Binding-site contacts:
Ligand atom O2A contacts residue MG1 of chain 1.G at 2.2 Å.
Ligand atom C5 contacts residue 2DT9 of chain 1.C at 3.6 Å.
Ligand atom PA contacts residue MG1 of chain 1.G at 3.5 Å.
Ligand atom O2G contacts residue MG1 of chain 1.G at 2.2 Å.
Ligand atom O2G contacts residue ASP369 of chain 1.A at 3.5 Å (salt-bridge).
Ligand atom O2G contacts residue TYR370 of chain 1.A at 3.2 Å (h-bond).
Ligand atom O1A contacts residue LYS422 of chain 1.A at 2.7 Å (salt-bridge).
Ligand atom O3B contacts residue LYS422 of chain 1.A at 3.4 Å (salt-bridge).
Ligand atom O1B contacts residue GLN372 of chain 1.A at 3.2 Å.
Ligand atom C2' contacts residue GLU374 of chain 1.A at 3.5 Å.
Ligand atom O3G contacts residue ARG418 of chain 1.A at 2.9 Å (salt-bridge).
Ligand atom C2' contacts residue TYR426 of chain 1.A at 3.6 Å (hydrophobic).
Ligand atom O4' contacts residue 2DT9 of chain 1.C at 3.4 Å.
Ligand atom PB contacts residue MG1 of chain 1.G at 3.2 Å.
Ligand atom O2B contacts residue ILE373 of chain 1.A at 3.1 Å (h-bond).
Ligand atom O1G contacts residue ARG418 of chain 1.A at 2.8 Å (salt-bridge).
Ligand atom O4 contacts residue 2DT9 of chain 1.C at 3.6 Å.
Ligand atom O3B contacts residue MG1 of chain 1.G at 3.5 Å.
Ligand atom C5' contacts residue ASP546 of chain 1.A at 3.7 Å.
Ligand atom O5' contacts residue 2DT9 of chain 1.C at 3.1 Å.
Ligand atom O2B contacts residue TYR370 of chain 1.A at 3.2 Å (h-bond).
Ligand atom C3' contacts residue TYR426 of chain 1.A at 3.4 Å (hydrophobic).
Ligand atom O2B contacts residue GLN372 of chain 1.A at 3.3 Å (h-bond).
Ligand atom O1B contacts residue HIS398 of chain 1.A at 2.8 Å (h-bond).
Ligand atom O1B contacts residue TYR426 of chain 1.A at 2.6 Å (h-bond).
Ligand atom O3B contacts residue HIS398 of chain 1.A at 3.6 Å (h-bond).
Ligand atom C4 contacts residue 2DT9 of chain 1.C at 3.7 Å.
Ligand atom O1G contacts residue LYS422 of chain 1.A at 2.9 Å (salt-bridge).
Ligand atom C6 contacts residue 2DT9 of chain 1.C at 3.7 Å.
Ligand atom O2A contacts residue ASP546 of chain 1.A at 3.0 Å (salt-bridge).
Ligand atom O2B contacts residue ASP546 of chain 1.A at 3.2 Å (salt-bridge).
Ligand atom C5' contacts residue 2DT9 of chain 1.C at 3.4 Å.
Ligand atom C4' contacts residue GLU374 of chain 1.A at 3.7 Å.
Ligand atom PG contacts residue MG1 of chain 1.G at 3.3 Å.
Ligand atom C1' contacts residue ARG331 of chain 1.A at 3.6 Å.
Ligand atom O3G contacts residue GLN372 of chain 1.A at 3.0 Å (h-bond).
Ligand atom O4' contacts residue ARG331 of chain 1.A at 3.1 Å (salt-bridge).
Ligand atom O1B contacts residue ILE373 of chain 1.A at 3.6 Å (h-bond).
Ligand atom C5M contacts residue LYS422 of chain 1.A at 3.7 Å.
Ligand atom O2B contacts residue MG1 of chain 1.G at 2.2 Å.

Sequence of chain 1.A:
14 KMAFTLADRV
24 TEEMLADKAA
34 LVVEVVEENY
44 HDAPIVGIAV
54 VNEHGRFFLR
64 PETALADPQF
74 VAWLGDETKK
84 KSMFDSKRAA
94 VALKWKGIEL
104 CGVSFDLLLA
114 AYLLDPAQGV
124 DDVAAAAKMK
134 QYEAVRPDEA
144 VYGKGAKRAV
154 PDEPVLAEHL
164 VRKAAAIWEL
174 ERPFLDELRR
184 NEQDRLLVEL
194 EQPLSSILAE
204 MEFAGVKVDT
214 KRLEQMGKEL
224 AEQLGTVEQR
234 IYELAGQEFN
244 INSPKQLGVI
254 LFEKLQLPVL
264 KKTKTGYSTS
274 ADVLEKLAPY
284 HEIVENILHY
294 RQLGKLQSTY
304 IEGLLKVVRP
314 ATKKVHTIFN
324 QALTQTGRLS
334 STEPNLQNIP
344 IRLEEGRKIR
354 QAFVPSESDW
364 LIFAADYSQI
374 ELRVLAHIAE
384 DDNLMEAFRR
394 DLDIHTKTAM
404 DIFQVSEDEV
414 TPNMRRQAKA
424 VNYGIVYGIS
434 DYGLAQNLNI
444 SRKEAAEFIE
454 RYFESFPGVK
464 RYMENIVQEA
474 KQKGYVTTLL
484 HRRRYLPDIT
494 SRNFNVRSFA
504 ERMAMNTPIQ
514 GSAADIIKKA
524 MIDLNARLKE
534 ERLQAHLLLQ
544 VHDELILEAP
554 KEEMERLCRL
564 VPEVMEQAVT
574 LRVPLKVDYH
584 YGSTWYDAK

The protein below binds the small molecule below.
Small molecule (SMILES): Cc1cn([C@H]2CC[C@@H](CO[P](=O)(O)O[P](=O)(O)OP(=O)(O)O)O2)c(=O)[nH]c1=O